This small molecule binds to this protein.
Small molecule (SMILES): NS(=O)(=O)c1cc(Cl)cc(Cl)c1

Binding-site contacts:
Ligand atom C04 contacts residue VAL237 of chain 2.A at 4.1 Å (hydrophobic).
Ligand atom S09 contacts residue ASN238 of chain 2.A at 3.7 Å.
Ligand atom CL8 contacts residue VAL237 of chain 2.A at 4.3 Å.
Ligand atom O11 contacts residue GLY132 of chain 2.A at 4.5 Å.
Ligand atom S09 contacts residue LEU109 of chain 2.A at 4.3 Å.
Ligand atom C04 contacts residue HIS263 of chain 2.A at 4.1 Å.
Ligand atom N12 contacts residue GLY134 of chain 2.A at 4.2 Å.
Ligand atom CL8 contacts residue GLY40 of chain 2.A at 3.7 Å.
Ligand atom O11 contacts residue SER108 of chain 2.A at 3.2 Å.
Ligand atom C02 contacts residue GLY40 of chain 2.A at 3.7 Å.
Ligand atom C05 contacts residue LEU109 of chain 2.A at 4.2 Å (hydrophobic).
Ligand atom O11 contacts residue PRO133 of chain 2.A at 4.3 Å.
Ligand atom C01 contacts residue LEU152 of chain 2.A at 3.9 Å (hydrophobic).
Ligand atom C02 contacts residue GLY39 of chain 2.A at 3.9 Å.
Ligand atom C03 contacts residue GLY39 of chain 2.A at 4.1 Å.
Ligand atom O10 contacts residue GLY134 of chain 2.A at 3.5 Å.
Ligand atom CL7 contacts residue TYR70 of chain 2.A at 4.2 Å.
Ligand atom C02 contacts residue LEU152 of chain 2.A at 3.4 Å (hydrophobic).
Ligand atom CL7 contacts residue LEU152 of chain 2.A at 3.9 Å.
Ligand atom C05 contacts residue SER108 of chain 2.A at 3.9 Å.
Ligand atom CL8 contacts residue HIS263 of chain 2.A at 3.8 Å.
Ligand atom S09 contacts residue SER108 of chain 2.A at 4.2 Å.
Ligand atom C03 contacts residue SER108 of chain 2.A at 3.6 Å.
Ligand atom N12 contacts residue ASN238 of chain 2.A at 2.9 Å (h-bond).
Ligand atom O11 contacts residue LEU109 of chain 2.A at 3.3 Å (h-bond).
Ligand atom C03 contacts residue LEU152 of chain 2.A at 4.2 Å (hydrophobic).
Ligand atom O11 contacts residue ASN238 of chain 2.A at 2.9 Å (h-bond).
Ligand atom CL8 contacts residue PHE167 of chain 2.A at 3.9 Å.
Ligand atom O11 contacts residue GLY134 of chain 2.A at 3.2 Å.
Ligand atom C06 contacts residue LEU109 of chain 2.A at 3.9 Å (hydrophobic).
Ligand atom C03 contacts residue GLY40 of chain 2.A at 4.2 Å.
Ligand atom CL8 contacts residue SER108 of chain 2.A at 3.8 Å.
Ligand atom O10 contacts residue LEU109 of chain 2.A at 4.2 Å.
Ligand atom S09 contacts residue GLY134 of chain 2.A at 3.8 Å.
Ligand atom CL7 contacts residue LEU109 of chain 2.A at 4.3 Å.
Ligand atom CL8 contacts residue GLY39 of chain 2.A at 3.7 Å.
Ligand atom C04 contacts residue SER108 of chain 2.A at 3.1 Å.
Ligand atom C01 contacts residue LEU109 of chain 2.A at 4.3 Å (hydrophobic).
Ligand atom C04 contacts residue LEU109 of chain 2.A at 4.2 Å (hydrophobic).

Sequence of chain 2.A:
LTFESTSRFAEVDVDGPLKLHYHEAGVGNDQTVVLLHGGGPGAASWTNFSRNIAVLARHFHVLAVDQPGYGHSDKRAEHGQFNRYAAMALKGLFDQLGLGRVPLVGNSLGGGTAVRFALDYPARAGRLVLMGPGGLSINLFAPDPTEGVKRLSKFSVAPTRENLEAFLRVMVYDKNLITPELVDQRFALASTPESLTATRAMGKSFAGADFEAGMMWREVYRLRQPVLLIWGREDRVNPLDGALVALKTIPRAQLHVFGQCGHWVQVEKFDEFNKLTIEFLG